Sequence of chain 1.Q:
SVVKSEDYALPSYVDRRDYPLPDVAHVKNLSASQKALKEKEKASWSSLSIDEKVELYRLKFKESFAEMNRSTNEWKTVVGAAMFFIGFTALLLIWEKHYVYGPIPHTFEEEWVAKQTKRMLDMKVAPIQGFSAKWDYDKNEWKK

A small-molecule ligand and the protein it binds are described below.
Small molecule (SMILES): CCCCCCCCCCO[C@@H]1O[C@H](CO)[C@@H](O[C@H]2O[C@H](CO)[C@@H](O)[C@H](O)[C@H]2O)[C@H](O)[C@H]1O

Sequence of chain 1.N:
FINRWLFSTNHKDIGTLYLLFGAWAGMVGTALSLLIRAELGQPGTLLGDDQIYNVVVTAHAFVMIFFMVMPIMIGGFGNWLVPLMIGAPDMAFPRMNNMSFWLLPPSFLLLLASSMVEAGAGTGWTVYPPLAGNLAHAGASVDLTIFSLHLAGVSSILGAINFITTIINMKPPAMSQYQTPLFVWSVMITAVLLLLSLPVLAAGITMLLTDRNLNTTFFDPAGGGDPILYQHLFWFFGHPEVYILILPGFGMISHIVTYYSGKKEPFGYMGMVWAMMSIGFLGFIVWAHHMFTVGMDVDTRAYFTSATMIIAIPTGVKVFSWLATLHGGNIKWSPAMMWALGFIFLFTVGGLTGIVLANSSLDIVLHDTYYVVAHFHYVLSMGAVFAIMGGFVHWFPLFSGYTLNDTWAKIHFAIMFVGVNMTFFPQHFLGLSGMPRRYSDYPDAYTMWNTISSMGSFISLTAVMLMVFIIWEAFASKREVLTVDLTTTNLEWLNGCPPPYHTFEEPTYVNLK

Sequence of chain 1.Y:
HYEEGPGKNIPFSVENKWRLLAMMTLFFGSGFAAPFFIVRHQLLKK

Binding-site contacts:
Ligand atom C57 contacts residue TRP95 of chain 1.Q at 3.5 Å (hydrophobic).
Ligand atom C18 contacts residue LEU28 of chain 1.Z at 3.7 Å (hydrophobic).
Ligand atom C6 contacts residue TRP95 of chain 1.Q at 4.1 Å (hydrophobic).
Ligand atom C34 contacts residue LEU27 of chain 1.Z at 3.9 Å (hydrophobic).
Ligand atom C40 contacts residue LEU462 of chain 1.N at 3.9 Å (hydrophobic).
Ligand atom O16 contacts residue GLY31 of chain 1.Z at 3.6 Å.
Ligand atom C25 contacts residue LEU92 of chain 1.Q at 3.8 Å (hydrophobic).
Ligand atom O16 contacts residue LEU28 of chain 1.Z at 3.9 Å.
Ligand atom C28 contacts residue LEU27 of chain 1.Z at 3.7 Å (hydrophobic).
Ligand atom C31 contacts residue TRP95 of chain 1.Q at 3.8 Å (hydrophobic).
Ligand atom C43 contacts residue LEU34 of chain 1.Z at 4.1 Å (hydrophobic).
Ligand atom C10 contacts residue TYR35 of chain 1.Z at 3.4 Å (hydrophobic).
Ligand atom C22 contacts residue TRP95 of chain 1.Q at 3.4 Å (hydrophobic).
Ligand atom C19 contacts residue LEU27 of chain 1.Z at 3.5 Å (hydrophobic).
Ligand atom O5 contacts residue TRP95 of chain 1.Q at 3.3 Å.
Ligand atom C11 contacts residue TYR35 of chain 1.Z at 3.8 Å (hydrophobic).
Ligand atom C43 contacts residue PHE36 of chain 1.Y at 4.0 Å (hydrophobic).
Ligand atom C1 contacts residue LEU28 of chain 1.Z at 3.8 Å (hydrophobic).
Ligand atom O61 contacts residue TRP95 of chain 1.Q at 3.0 Å (h-bond).
Ligand atom O49 contacts residue TRP32 of chain 1.Z at 3.5 Å (h-bond).
Ligand atom O49 contacts residue GLY31 of chain 1.Z at 4.1 Å.
Ligand atom C43 contacts residue PHE459 of chain 1.N at 3.8 Å (hydrophobic).
Ligand atom C34 contacts residue PHE459 of chain 1.N at 4.0 Å (hydrophobic).
Ligand atom O16 contacts residue TRP95 of chain 1.Q at 3.8 Å.
Ligand atom C28 contacts residue TRP95 of chain 1.Q at 4.0 Å (hydrophobic).
Ligand atom O6 contacts residue TYR35 of chain 1.Z at 2.8 Å (h-bond).
Ligand atom C25 contacts residue TRP95 of chain 1.Q at 3.7 Å (hydrophobic).
Ligand atom C1 contacts residue TRP32 of chain 1.Z at 3.5 Å (hydrophobic).
Ligand atom C9 contacts residue TYR35 of chain 1.Z at 3.9 Å (hydrophobic).
Ligand atom C43 contacts residue LEU35 of chain 1.N at 3.9 Å (hydrophobic).
Ligand atom C57 contacts residue TYR35 of chain 1.Z at 3.9 Å (hydrophobic).
Ligand atom O16 contacts residue LEU27 of chain 1.Z at 4.0 Å.
Ligand atom C37 contacts residue LEU34 of chain 1.Z at 3.7 Å (hydrophobic).
Ligand atom O55 contacts residue TRP32 of chain 1.Z at 3.2 Å.
Ligand atom C5 contacts residue TYR35 of chain 1.Z at 3.8 Å (hydrophobic).
Ligand atom C1 contacts residue GLY31 of chain 1.Z at 3.7 Å.
Ligand atom O3 contacts residue HIS36 of chain 1.Z at 3.5 Å.
Ligand atom O1 contacts residue TYR35 of chain 1.Z at 3.0 Å.
Ligand atom O49 contacts residue LEU28 of chain 1.Z at 2.8 Å (h-bond).
Ligand atom O61 contacts residue TYR99 of chain 1.Q at 4.0 Å.

Sequence of chain 1.Z:
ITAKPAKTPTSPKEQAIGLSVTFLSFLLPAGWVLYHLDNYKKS